Binding-site contacts:
Ligand atom O21 contacts residue ASN170 of chain 1.A at 2.9 Å (h-bond).
Ligand atom N12 contacts residue MET40 of chain 1.A at 3.4 Å (h-bond).
Ligand atom O21 contacts residue LYS144 of chain 1.A at 3.0 Å (salt-bridge).
Ligand atom C10 contacts residue ASP141 of chain 1.A at 3.5 Å.
Ligand atom N20 contacts residue TRP38 of chain 1.A at 3.5 Å.
Ligand atom C16 contacts residue GLU199 of chain 1.A at 3.1 Å.
Ligand atom C13 contacts residue LYS144 of chain 1.A at 3.5 Å.
Ligand atom C3 contacts residue GLU90 of chain 1.A at 3.2 Å.
Ligand atom O9 contacts residue ILE91 of chain 1.A at 3.4 Å.
Ligand atom C27 contacts residue TRP143 of chain 1.A at 3.4 Å (hydrophobic).
Ligand atom C29 contacts residue ILE91 of chain 1.A at 3.5 Å (hydrophobic).
Ligand atom C11 contacts residue HIS142 of chain 1.A at 3.3 Å.
Ligand atom O21 contacts residue ASP141 of chain 1.A at 3.0 Å (salt-bridge).
Ligand atom O8 contacts residue GLU90 of chain 1.A at 3.0 Å (salt-bridge).
Ligand atom C15 contacts residue ASN170 of chain 1.A at 3.2 Å.
Ligand atom O9 contacts residue GLU90 of chain 1.A at 2.6 Å (salt-bridge).
Ligand atom O4 contacts residue GLY66 of chain 1.A at 3.5 Å.
Ligand atom C10 contacts residue MET40 of chain 1.A at 3.6 Å (hydrophobic).
Ligand atom O24 contacts residue TRP38 of chain 1.A at 3.6 Å.
Ligand atom C15 contacts residue MG1 of chain 1.B at 2.9 Å.
Ligand atom C29 contacts residue MET89 of chain 1.A at 3.4 Å (hydrophobic).
Ligand atom O22 contacts residue ASN170 of chain 1.A at 2.8 Å (h-bond).
Ligand atom O31 contacts residue ALA118 of chain 1.A at 3.5 Å.
Ligand atom O22 contacts residue MG1 of chain 1.B at 2.2 Å.
Ligand atom O31 contacts residue SER119 of chain 1.A at 2.9 Å (h-bond).
Ligand atom C26 contacts residue ILE91 of chain 1.A at 3.6 Å (hydrophobic).
Ligand atom N12 contacts residue LYS144 of chain 1.A at 3.3 Å (salt-bridge).
Ligand atom O4 contacts residue HIS142 of chain 1.A at 3.6 Å.
Ligand atom N20 contacts residue PRO174 of chain 1.A at 3.6 Å.
Ligand atom O21 contacts residue MG1 of chain 1.B at 2.2 Å.
Ligand atom C16 contacts residue ASN170 of chain 1.A at 3.2 Å.
Ligand atom C17 contacts residue ASN170 of chain 1.A at 3.5 Å.
Ligand atom O22 contacts residue GLU199 of chain 1.A at 2.5 Å (salt-bridge).
Ligand atom C26 contacts residue TRP143 of chain 1.A at 3.6 Å (hydrophobic).
Ligand atom C2 contacts residue GLU90 of chain 1.A at 3.5 Å.
Ligand atom C16 contacts residue MG1 of chain 1.B at 3.0 Å.
Ligand atom O22 contacts residue ASP169 of chain 1.A at 3.3 Å (salt-bridge).
Ligand atom C13 contacts residue MET40 of chain 1.A at 3.6 Å (hydrophobic).
Ligand atom O8 contacts residue TYR68 of chain 1.A at 3.3 Å.
Ligand atom C17 contacts residue GLU199 of chain 1.A at 3.3 Å.

Sequence of chain 1.A:
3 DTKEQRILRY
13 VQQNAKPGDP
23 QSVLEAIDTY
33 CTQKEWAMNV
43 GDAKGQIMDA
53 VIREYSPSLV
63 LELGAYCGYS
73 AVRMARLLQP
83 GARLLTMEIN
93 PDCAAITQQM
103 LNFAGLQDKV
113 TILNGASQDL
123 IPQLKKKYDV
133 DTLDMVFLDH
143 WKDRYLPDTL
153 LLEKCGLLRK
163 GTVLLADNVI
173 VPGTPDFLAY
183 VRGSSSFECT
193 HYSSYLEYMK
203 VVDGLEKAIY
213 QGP

This small molecule binds to this protein.
Small molecule (SMILES): O=C(NC/C=C/[C@H]1O[C@@H](n2ccc(=O)cc2)[C@H](O)[C@@H]1O)c1cc([N+](=O)[O-])cc(O)c1O